A protein and the small-molecule ligand that binds it are described below.
Small molecule (SMILES): CC(=O)N[C@H]1[C@H](O[C@H]2[C@H](O)[C@@H](NC(C)=O)CO[C@@H]2CO)O[C@H](CO)[C@@H](O)[C@@H]1O

Sequence of chain 1.A:
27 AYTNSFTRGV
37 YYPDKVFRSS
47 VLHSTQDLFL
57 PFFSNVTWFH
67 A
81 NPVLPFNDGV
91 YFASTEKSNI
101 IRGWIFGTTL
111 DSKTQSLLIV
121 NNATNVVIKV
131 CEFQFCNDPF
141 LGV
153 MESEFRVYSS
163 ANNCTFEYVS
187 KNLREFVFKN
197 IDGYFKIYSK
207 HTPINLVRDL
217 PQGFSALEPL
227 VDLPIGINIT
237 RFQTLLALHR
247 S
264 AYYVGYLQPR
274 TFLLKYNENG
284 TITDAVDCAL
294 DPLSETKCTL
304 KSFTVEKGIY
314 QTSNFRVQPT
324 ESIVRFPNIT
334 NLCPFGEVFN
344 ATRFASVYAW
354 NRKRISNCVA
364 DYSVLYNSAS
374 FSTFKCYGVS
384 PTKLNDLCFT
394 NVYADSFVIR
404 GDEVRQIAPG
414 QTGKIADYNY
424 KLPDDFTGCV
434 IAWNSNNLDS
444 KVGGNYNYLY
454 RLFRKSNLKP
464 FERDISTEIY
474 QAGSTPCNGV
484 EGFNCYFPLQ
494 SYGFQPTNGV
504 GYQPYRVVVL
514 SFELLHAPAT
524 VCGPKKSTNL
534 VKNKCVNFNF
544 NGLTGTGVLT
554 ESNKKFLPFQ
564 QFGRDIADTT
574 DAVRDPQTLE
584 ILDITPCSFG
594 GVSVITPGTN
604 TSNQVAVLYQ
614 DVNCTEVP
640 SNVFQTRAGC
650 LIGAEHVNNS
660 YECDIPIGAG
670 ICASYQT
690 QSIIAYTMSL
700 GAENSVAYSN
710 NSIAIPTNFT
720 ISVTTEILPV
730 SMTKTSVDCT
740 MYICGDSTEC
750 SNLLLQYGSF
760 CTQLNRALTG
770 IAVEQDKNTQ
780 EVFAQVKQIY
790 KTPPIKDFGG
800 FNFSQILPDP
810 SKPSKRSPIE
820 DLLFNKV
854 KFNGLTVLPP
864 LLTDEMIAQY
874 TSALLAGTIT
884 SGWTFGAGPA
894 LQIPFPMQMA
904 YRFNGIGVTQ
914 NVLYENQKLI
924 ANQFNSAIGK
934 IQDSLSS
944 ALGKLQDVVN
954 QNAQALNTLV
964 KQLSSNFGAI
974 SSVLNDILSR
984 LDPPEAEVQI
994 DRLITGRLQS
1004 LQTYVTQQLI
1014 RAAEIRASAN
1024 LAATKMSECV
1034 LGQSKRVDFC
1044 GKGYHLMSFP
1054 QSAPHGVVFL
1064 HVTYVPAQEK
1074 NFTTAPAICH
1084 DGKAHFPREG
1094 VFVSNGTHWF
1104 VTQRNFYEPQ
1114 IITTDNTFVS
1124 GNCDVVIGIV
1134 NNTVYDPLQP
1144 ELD

Binding-site contacts:
Ligand atom O5 contacts residue ASN801 of chain 1.A at 2.3 Å (h-bond).
Ligand atom C3 contacts residue ASN801 of chain 1.A at 3.8 Å.
Ligand atom C1 contacts residue ASN801 of chain 1.A at 1.4 Å.
Ligand atom C1 contacts residue SER803 of chain 1.A at 3.7 Å.
Ligand atom N2 contacts residue ASN801 of chain 1.A at 3.0 Å (h-bond).
Ligand atom C7 contacts residue ASN801 of chain 1.A at 3.8 Å.
Ligand atom O6 contacts residue SER803 of chain 1.A at 4.2 Å.
Ligand atom C2 contacts residue ASN801 of chain 1.A at 2.5 Å.
Ligand atom C4 contacts residue ASN801 of chain 1.A at 4.2 Å.
Ligand atom O5 contacts residue SER803 of chain 1.A at 3.8 Å.
Ligand atom O6 contacts residue GLN804 of chain 1.A at 3.5 Å (h-bond).
Ligand atom C5 contacts residue SER803 of chain 1.A at 3.8 Å.
Ligand atom O7 contacts residue ASN801 of chain 1.A at 4.2 Å.
Ligand atom C5 contacts residue ASN801 of chain 1.A at 3.6 Å.